Binding-site contacts:
Ligand atom CZ2 contacts residue VAL94 of chain 1.B at 3.5 Å (hydrophobic).
Ligand atom CG1 contacts residue VAL96 of chain 1.B at 3.6 Å (hydrophobic).
Ligand atom CD1 contacts residue VAL96 of chain 1.B at 3.6 Å (hydrophobic).
Ligand atom CE2 contacts residue VAL94 of chain 1.B at 3.7 Å (hydrophobic).
Ligand atom CG2 contacts residue ARG147 of chain 1.B at 3.5 Å.
Ligand atom CB contacts residue TYR114 of chain 1.B at 3.9 Å (hydrophobic).
Ligand atom O contacts residue THR149 of chain 1.B at 4.0 Å.
Ligand atom N contacts residue ARG110 of chain 1.B at 3.7 Å.
Ligand atom NH1 contacts residue GLU53 of chain 1.B at 3.7 Å.
Ligand atom CD1 contacts residue THR95 of chain 1.B at 3.9 Å.
Ligand atom CZ contacts residue ASP56 of chain 1.B at 3.8 Å.
Ligand atom CG contacts residue ALA50 of chain 1.B at 3.8 Å (hydrophobic).
Ligand atom C contacts residue ARG110 of chain 1.B at 3.9 Å.
Ligand atom CE3 contacts residue VAL94 of chain 1.B at 3.5 Å (hydrophobic).
Ligand atom CE contacts residue ASP90 of chain 1.B at 3.2 Å.
Ligand atom CZ contacts residue GLU53 of chain 1.B at 3.6 Å.
Ligand atom CD1 contacts residue TYR114 of chain 1.B at 3.6 Å (hydrophobic).
Ligand atom CD2 contacts residue ALA50 of chain 1.B at 3.6 Å (hydrophobic).
Ligand atom N contacts residue TYR114 of chain 1.B at 3.9 Å.
Ligand atom NH2 contacts residue ASP56 of chain 1.B at 2.5 Å (salt-bridge).
Ligand atom CA contacts residue LEU98 of chain 1.B at 4.0 Å (hydrophobic).
Ligand atom CG contacts residue ALA50 of chain 1.B at 3.8 Å (hydrophobic).
Ligand atom CB contacts residue VAL96 of chain 1.B at 3.7 Å (hydrophobic).
Ligand atom O contacts residue ARG110 of chain 1.B at 3.2 Å.
Ligand atom NE contacts residue GLU51 of chain 1.B at 3.9 Å.
Ligand atom CD contacts residue GLU51 of chain 1.B at 4.0 Å.
Ligand atom NZ contacts residue ASP90 of chain 1.B at 3.0 Å (salt-bridge).
Ligand atom CD2 contacts residue VAL96 of chain 1.B at 3.7 Å (hydrophobic).
Ligand atom O contacts residue THR149 of chain 1.B at 3.3 Å (h-bond).
Ligand atom O contacts residue PHE151 of chain 1.B at 3.7 Å.
Ligand atom CD contacts residue VAL94 of chain 1.B at 3.7 Å (hydrophobic).
Ligand atom CD contacts residue ALA50 of chain 1.B at 3.5 Å (hydrophobic).
Ligand atom NZ contacts residue VAL94 of chain 1.B at 3.3 Å (h-bond).
Ligand atom CA contacts residue TYR114 of chain 1.B at 3.8 Å (hydrophobic).
Ligand atom O contacts residue ARG110 of chain 1.B at 2.8 Å (salt-bridge).
Ligand atom CG contacts residue ALA50 of chain 1.B at 4.0 Å (hydrophobic).
Ligand atom CB contacts residue ALA50 of chain 1.B at 3.4 Å (hydrophobic).
Ligand atom CD3 contacts residue TYR114 of chain 1.B at 3.6 Å (hydrophobic).
Ligand atom CZ1 contacts residue VAL94 of chain 1.B at 4.0 Å (hydrophobic).
Ligand atom NH2 contacts residue GLU53 of chain 1.B at 3.4 Å.

A small-molecule ligand and the protein it binds are described below.
Small molecule (SMILES): CC[C@H](C)[C@H](NC(=O)[C@H](CCCN=C(N)N)NC(=O)[C@H](CCCN=C(N)N)NC(=O)[C@H](C)NC(=O)[C@H](CC(C)C)NC(=O)[C@H](CCCN=C(N)N)NC(=O)[C@H](C)NC(=O)[C@H](Cc1cccc2ccccc12)NC(=O)[C@H](CCCCN)NC(=O)[C@H](CCC(=O)O)NC(C)=O)C(=O)N[C@@H](C)C(N)=O

Sequence of chain 1.B:
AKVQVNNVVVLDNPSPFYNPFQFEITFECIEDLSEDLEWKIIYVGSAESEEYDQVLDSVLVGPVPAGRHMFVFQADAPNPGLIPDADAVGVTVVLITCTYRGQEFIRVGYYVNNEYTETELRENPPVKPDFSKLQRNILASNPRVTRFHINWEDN